Binding-site contacts:
Ligand atom C3 contacts residue ASN102 of chain 1.D at 3.8 Å.
Ligand atom C5 contacts residue ASN102 of chain 1.D at 3.7 Å.
Ligand atom C5 contacts residue ASN102 of chain 1.D at 4.3 Å.
Ligand atom O7 contacts residue ASN102 of chain 1.D at 4.3 Å.
Ligand atom C2 contacts residue ASN102 of chain 1.D at 2.4 Å.
Ligand atom C6 contacts residue ASN102 of chain 1.D at 3.4 Å.
Ligand atom N2 contacts residue ASN102 of chain 1.D at 2.8 Å (h-bond).
Ligand atom C8 contacts residue GLY101 of chain 1.D at 4.1 Å.
Ligand atom C7 contacts residue ASN102 of chain 1.D at 3.7 Å.
Ligand atom C4 contacts residue ASN102 of chain 1.D at 4.2 Å.
Ligand atom C1 contacts residue ASN102 of chain 1.D at 4.4 Å.
Ligand atom O5 contacts residue ASN102 of chain 1.D at 2.4 Å (h-bond).
Ligand atom O5 contacts residue ASN102 of chain 1.D at 4.0 Å.
Ligand atom C8 contacts residue THR99 of chain 1.D at 4.2 Å.
Ligand atom C1 contacts residue ASN102 of chain 1.D at 1.4 Å.

Sequence of chain 1.D:
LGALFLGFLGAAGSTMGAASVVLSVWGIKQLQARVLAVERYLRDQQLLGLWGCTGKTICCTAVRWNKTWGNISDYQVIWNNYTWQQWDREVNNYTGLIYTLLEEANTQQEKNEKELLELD

The small molecule below binds the protein below.
Small molecule (SMILES): CC(=O)N[C@H]1CO[C@H](CO[C@@H]2O[C@@H](C)[C@@H](O)[C@@H](O)[C@@H]2O)[C@@H](O)[C@@H]1O